Sequence of chain 1.A:
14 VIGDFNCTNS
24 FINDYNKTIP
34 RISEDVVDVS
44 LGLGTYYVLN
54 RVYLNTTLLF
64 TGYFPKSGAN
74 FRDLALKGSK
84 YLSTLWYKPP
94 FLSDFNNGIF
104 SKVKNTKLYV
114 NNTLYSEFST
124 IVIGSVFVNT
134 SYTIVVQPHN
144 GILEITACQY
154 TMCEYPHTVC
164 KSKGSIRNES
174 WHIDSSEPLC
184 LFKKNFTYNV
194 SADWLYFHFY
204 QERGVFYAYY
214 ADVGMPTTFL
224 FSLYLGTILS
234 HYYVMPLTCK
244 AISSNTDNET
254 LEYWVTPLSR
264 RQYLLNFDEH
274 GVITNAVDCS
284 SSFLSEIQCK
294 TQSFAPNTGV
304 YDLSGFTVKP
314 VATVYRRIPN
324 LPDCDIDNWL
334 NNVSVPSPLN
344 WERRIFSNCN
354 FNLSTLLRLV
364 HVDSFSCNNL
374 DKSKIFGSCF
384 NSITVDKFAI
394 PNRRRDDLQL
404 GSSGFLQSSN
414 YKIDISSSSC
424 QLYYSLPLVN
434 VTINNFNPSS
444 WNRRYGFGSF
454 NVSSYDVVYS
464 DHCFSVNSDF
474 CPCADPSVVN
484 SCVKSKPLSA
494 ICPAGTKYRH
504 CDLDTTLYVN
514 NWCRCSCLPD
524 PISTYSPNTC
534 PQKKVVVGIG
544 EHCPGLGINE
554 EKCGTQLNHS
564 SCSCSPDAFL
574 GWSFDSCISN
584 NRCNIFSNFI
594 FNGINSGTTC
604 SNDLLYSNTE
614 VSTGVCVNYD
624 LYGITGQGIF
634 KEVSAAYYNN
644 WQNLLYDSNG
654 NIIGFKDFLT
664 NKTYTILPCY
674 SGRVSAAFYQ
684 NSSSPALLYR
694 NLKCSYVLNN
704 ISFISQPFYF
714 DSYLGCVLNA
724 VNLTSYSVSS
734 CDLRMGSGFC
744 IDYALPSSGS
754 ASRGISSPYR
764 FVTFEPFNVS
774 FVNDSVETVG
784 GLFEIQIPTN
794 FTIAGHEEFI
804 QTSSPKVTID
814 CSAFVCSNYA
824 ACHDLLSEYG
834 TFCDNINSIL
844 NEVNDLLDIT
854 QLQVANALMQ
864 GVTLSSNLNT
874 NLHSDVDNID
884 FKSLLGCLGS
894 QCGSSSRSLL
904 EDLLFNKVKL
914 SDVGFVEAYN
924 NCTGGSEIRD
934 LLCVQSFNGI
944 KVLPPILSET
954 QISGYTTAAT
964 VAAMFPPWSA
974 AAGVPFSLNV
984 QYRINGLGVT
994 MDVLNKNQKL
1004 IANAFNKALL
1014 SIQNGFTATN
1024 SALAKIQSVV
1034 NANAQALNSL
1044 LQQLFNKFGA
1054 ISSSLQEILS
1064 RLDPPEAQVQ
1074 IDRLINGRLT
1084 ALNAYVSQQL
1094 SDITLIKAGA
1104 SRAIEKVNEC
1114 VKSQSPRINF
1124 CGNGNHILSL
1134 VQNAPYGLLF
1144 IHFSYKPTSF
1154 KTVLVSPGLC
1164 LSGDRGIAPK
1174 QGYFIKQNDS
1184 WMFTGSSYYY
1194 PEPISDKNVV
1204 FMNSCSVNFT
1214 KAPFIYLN

This protein binds this small molecule.
Small molecule (SMILES): CC(=O)N[C@@H]1[C@@H](O)[C@H](O)[C@@H](CO)O[C@H]1O

Binding-site contacts:
Ligand atom C8 contacts residue ASP714 of chain 1.A at 3.3 Å.
Ligand atom C7 contacts residue ASN725 of chain 1.A at 3.6 Å.
Ligand atom O6 contacts residue SER728 of chain 1.A at 3.2 Å (h-bond).
Ligand atom N2 contacts residue ASN725 of chain 1.A at 3.0 Å (h-bond).
Ligand atom O6 contacts residue THR727 of chain 1.A at 3.3 Å (h-bond).
Ligand atom C1 contacts residue ASN725 of chain 1.A at 1.4 Å.
Ligand atom O7 contacts residue ASN725 of chain 1.A at 3.8 Å.
Ligand atom O5 contacts residue ASN725 of chain 1.A at 2.3 Å (h-bond).
Ligand atom O5 contacts residue THR727 of chain 1.A at 3.8 Å.
Ligand atom C6 contacts residue SER728 of chain 1.A at 4.5 Å.
Ligand atom C5 contacts residue ASN725 of chain 1.A at 3.7 Å.
Ligand atom C5 contacts residue THR727 of chain 1.A at 3.4 Å.
Ligand atom C3 contacts residue ASN725 of chain 1.A at 3.8 Å.
Ligand atom C2 contacts residue ASN725 of chain 1.A at 2.5 Å.
Ligand atom C8 contacts residue PHE713 of chain 1.A at 4.2 Å (hydrophobic).
Ligand atom C6 contacts residue THR727 of chain 1.A at 3.8 Å.
Ligand atom C1 contacts residue THR727 of chain 1.A at 4.1 Å.
Ligand atom C4 contacts residue ASN725 of chain 1.A at 4.2 Å.